Binding-site contacts:
Ligand atom C4 contacts residue ASN179 of chain 1.C at 4.2 Å.
Ligand atom C7 contacts residue ASN179 of chain 1.C at 4.0 Å.
Ligand atom N2 contacts residue ASN179 of chain 1.C at 2.9 Å (h-bond).
Ligand atom C2 contacts residue ASN179 of chain 1.C at 2.5 Å.
Ligand atom O6 contacts residue ASN179 of chain 1.C at 4.1 Å.
Ligand atom O5 contacts residue ASN179 of chain 1.C at 2.4 Å (h-bond).
Ligand atom C3 contacts residue ASN179 of chain 1.C at 3.8 Å.
Ligand atom C5 contacts residue ASN179 of chain 1.C at 3.7 Å.
Ligand atom C1 contacts residue ASN179 of chain 1.C at 1.4 Å.

The protein below binds the small molecule below.
Small molecule (SMILES): CC(=O)N[C@@H]1[C@@H](O)[C@H](O)[C@@H](CO)O[C@H]1O

Sequence of chain 1.C:
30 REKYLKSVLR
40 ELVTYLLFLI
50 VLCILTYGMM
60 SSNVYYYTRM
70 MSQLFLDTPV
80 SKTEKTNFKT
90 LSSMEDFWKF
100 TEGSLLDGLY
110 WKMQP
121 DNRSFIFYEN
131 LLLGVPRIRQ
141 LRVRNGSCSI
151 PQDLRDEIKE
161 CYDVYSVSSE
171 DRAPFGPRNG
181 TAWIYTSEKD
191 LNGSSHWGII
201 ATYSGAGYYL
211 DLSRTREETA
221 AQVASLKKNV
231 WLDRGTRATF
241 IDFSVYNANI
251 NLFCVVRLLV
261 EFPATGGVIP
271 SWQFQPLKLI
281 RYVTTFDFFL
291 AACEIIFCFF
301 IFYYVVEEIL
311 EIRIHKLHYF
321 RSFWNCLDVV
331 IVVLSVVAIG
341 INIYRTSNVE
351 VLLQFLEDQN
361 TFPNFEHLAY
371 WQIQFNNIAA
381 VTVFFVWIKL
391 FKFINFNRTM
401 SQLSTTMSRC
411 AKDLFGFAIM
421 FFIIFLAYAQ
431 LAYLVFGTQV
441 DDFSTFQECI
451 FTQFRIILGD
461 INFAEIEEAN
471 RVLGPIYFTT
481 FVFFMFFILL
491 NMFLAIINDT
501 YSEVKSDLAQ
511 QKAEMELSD